The protein below binds the small molecule below.
Small molecule (SMILES): CC(=O)N[C@H]1[C@H](O[C@H]2[C@H](O)[C@@H](NC(C)=O)CO[C@@H]2CO)O[C@H](CO)[C@@H](O)[C@@H]1O

Binding-site contacts:
Ligand atom C5 contacts residue ASN489 of chain 1.B at 3.6 Å.
Ligand atom C4 contacts residue ASN489 of chain 1.B at 4.1 Å.
Ligand atom N2 contacts residue ASN489 of chain 1.B at 3.1 Å (h-bond).
Ligand atom O5 contacts residue ASN489 of chain 1.B at 2.3 Å (h-bond).
Ligand atom C1 contacts residue ASN489 of chain 1.B at 1.4 Å.
Ligand atom O7 contacts residue ASN489 of chain 1.B at 3.6 Å.
Ligand atom C2 contacts residue ASN489 of chain 1.B at 2.4 Å.
Ligand atom C3 contacts residue ASN489 of chain 1.B at 3.8 Å.
Ligand atom C7 contacts residue ASN489 of chain 1.B at 3.8 Å.

Sequence of chain 1.B:
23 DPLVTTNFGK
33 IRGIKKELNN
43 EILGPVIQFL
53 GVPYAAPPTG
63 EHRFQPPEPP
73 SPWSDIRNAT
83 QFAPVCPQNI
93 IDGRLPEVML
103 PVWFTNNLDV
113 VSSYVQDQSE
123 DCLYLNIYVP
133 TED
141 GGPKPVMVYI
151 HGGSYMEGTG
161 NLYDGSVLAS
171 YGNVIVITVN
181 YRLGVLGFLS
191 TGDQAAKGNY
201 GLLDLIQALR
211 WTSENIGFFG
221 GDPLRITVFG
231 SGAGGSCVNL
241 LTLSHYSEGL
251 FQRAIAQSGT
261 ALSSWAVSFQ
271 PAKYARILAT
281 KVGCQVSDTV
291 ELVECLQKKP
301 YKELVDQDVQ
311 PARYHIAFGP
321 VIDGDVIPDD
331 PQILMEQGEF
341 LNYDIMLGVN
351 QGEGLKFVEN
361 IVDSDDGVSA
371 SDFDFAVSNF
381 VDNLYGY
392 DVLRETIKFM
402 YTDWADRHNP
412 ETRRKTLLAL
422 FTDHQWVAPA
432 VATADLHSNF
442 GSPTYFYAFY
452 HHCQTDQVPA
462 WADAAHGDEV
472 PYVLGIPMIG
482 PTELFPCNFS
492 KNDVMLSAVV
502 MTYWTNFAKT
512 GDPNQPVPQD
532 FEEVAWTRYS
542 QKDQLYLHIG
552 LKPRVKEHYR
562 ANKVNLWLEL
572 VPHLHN